Binding-site contacts:
Ligand atom N3 contacts residue TRP31 of chain 1.C at 3.6 Å.
Ligand atom C2 contacts residue TRP31 of chain 1.C at 3.7 Å (hydrophobic).
Ligand atom C6 contacts residue TRP31 of chain 1.C at 3.5 Å (hydrophobic).
Ligand atom O6 contacts residue TRP77 of chain 1.C at 2.7 Å (h-bond).
Ligand atom N2 contacts residue GLN32 of chain 1.C at 3.2 Å (h-bond).
Ligand atom C5 contacts residue TRP31 of chain 1.C at 3.5 Å (hydrophobic).
Ligand atom O6 contacts residue TRP31 of chain 1.C at 3.7 Å.
Ligand atom C2 contacts residue GLU78 of chain 1.C at 3.3 Å.
Ligand atom C6 contacts residue TRP77 of chain 1.C at 3.4 Å (hydrophobic).
Ligand atom N9 contacts residue TRP77 of chain 1.C at 3.9 Å.
Ligand atom N7 contacts residue TRP31 of chain 1.C at 3.5 Å.
Ligand atom C5 contacts residue TRP77 of chain 1.C at 3.6 Å (hydrophobic).
Ligand atom C8 contacts residue TRP77 of chain 1.C at 4.0 Å (hydrophobic).
Ligand atom O2B contacts residue ARG132 of chain 1.C at 3.3 Å (salt-bridge).
Ligand atom C6 contacts residue GLU78 of chain 1.C at 3.8 Å.
Ligand atom PB contacts residue LYS137 of chain 1.C at 3.7 Å.
Ligand atom O6 contacts residue MET76 of chain 1.C at 3.2 Å.
Ligand atom CM7 contacts residue TRP31 of chain 1.C at 3.9 Å (hydrophobic).
Ligand atom O3A contacts residue LYS137 of chain 1.C at 3.4 Å (salt-bridge).
Ligand atom N1 contacts residue TRP31 of chain 1.C at 3.6 Å.
Ligand atom C4 contacts residue TRP77 of chain 1.C at 3.7 Å (hydrophobic).
Ligand atom CM7 contacts residue TRP141 of chain 1.C at 4.0 Å (hydrophobic).
Ligand atom C4 contacts residue TRP31 of chain 1.C at 3.5 Å (hydrophobic).
Ligand atom PB contacts residue ARG132 of chain 1.C at 3.7 Å.
Ligand atom O2B contacts residue LYS137 of chain 1.C at 2.8 Å (salt-bridge).
Ligand atom O4' contacts residue TRP31 of chain 1.C at 3.3 Å.
Ligand atom O2A contacts residue ARG132 of chain 1.C at 2.8 Å (salt-bridge).
Ligand atom N7 contacts residue TRP77 of chain 1.C at 3.5 Å.
Ligand atom O3C contacts residue LYS137 of chain 1.C at 3.0 Å (salt-bridge).
Ligand atom C8 contacts residue TRP31 of chain 1.C at 3.5 Å (hydrophobic).
Ligand atom O6 contacts residue GLU78 of chain 1.C at 3.7 Å.
Ligand atom C1' contacts residue TRP31 of chain 1.C at 3.5 Å (hydrophobic).
Ligand atom N9 contacts residue TRP31 of chain 1.C at 3.5 Å (h-bond).
Ligand atom N3 contacts residue TRP77 of chain 1.C at 3.8 Å.
Ligand atom C2 contacts residue TRP77 of chain 1.C at 3.8 Å (hydrophobic).
Ligand atom N2 contacts residue GLU78 of chain 1.C at 2.5 Å (salt-bridge).
Ligand atom N1 contacts residue TRP77 of chain 1.C at 3.4 Å.
Ligand atom O1B contacts residue ARG132 of chain 1.C at 2.9 Å (salt-bridge).
Ligand atom N1 contacts residue GLU78 of chain 1.C at 3.0 Å (salt-bridge).
Ligand atom CM7 contacts residue TRP77 of chain 1.C at 3.7 Å (hydrophobic).

Sequence of chain 1.C:
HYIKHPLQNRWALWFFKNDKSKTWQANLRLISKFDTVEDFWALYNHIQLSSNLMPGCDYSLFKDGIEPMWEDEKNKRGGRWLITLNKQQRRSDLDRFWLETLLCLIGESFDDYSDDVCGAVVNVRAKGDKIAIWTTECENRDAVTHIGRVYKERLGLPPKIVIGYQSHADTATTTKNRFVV

This protein binds this small molecule.
Small molecule (SMILES): C[n+]1cn([C@@H]2O[C@H](CO[P](=O)(O)O[P](=O)(O)OP(=O)(O)O)[C@@H](O)[C@H]2O)c2nc(N)[nH]c(=O)c21